The small molecule below binds the protein below.
Small molecule (SMILES): CO[P](=O)(O)O[C@H]1[C@@H](O)[C@H](n2ccc(=O)[nH]c2=O)O[C@@H]1COP(=O)(O)O

Binding-site contacts:
Ligand atom OP1 contacts residue ARG125 of chain 1.C at 2.8 Å (salt-bridge).
Ligand atom O5' contacts residue ARG131 of chain 1.C at 2.9 Å (salt-bridge).
Ligand atom C5 contacts residue ARG125 of chain 1.C at 3.6 Å.
Ligand atom OP2 contacts residue SER77 of chain 1.C at 3.9 Å.
Ligand atom OP2 contacts residue ARG131 of chain 1.C at 3.7 Å.
Ligand atom C5' contacts residue MET76 of chain 1.C at 4.3 Å (hydrophobic).
Ligand atom C4' contacts residue ARG125 of chain 1.C at 4.4 Å.
Ligand atom OP1 contacts residue ARG131 of chain 1.C at 3.3 Å (salt-bridge).
Ligand atom C5' contacts residue ARG131 of chain 1.C at 3.4 Å.
Ligand atom N1 contacts residue ARG125 of chain 1.C at 3.8 Å.
Ligand atom C1' contacts residue ARG125 of chain 1.C at 4.3 Å.
Ligand atom C3' contacts residue ARG125 of chain 1.C at 3.4 Å.
Ligand atom O5' contacts residue ARG125 of chain 1.C at 3.1 Å (salt-bridge).
Ligand atom O4 contacts residue ARG125 of chain 1.C at 4.0 Å.
Ligand atom P contacts residue ARG125 of chain 1.C at 3.8 Å.
Ligand atom P contacts residue ARG131 of chain 1.C at 3.5 Å.
Ligand atom OP3 contacts residue ARG125 of chain 1.C at 2.8 Å.
Ligand atom O3' contacts residue ARG125 of chain 1.C at 4.1 Å.
Ligand atom C5' contacts residue SER77 of chain 1.C at 4.4 Å.
Ligand atom N3 contacts residue ARG125 of chain 1.C at 3.8 Å.
Ligand atom C2' contacts residue ARG125 of chain 1.C at 3.8 Å.
Ligand atom OP2 contacts residue MET76 of chain 1.C at 4.5 Å.
Ligand atom C2 contacts residue ARG125 of chain 1.C at 3.9 Å.
Ligand atom C6 contacts residue ARG125 of chain 1.C at 3.7 Å.
Ligand atom C5' contacts residue ARG125 of chain 1.C at 4.3 Å.
Ligand atom C4 contacts residue ARG125 of chain 1.C at 3.8 Å.
Ligand atom OP3 contacts residue SER77 of chain 1.C at 4.3 Å.
Ligand atom O2 contacts residue ARG125 of chain 1.C at 4.1 Å.

Sequence of chain 1.C:
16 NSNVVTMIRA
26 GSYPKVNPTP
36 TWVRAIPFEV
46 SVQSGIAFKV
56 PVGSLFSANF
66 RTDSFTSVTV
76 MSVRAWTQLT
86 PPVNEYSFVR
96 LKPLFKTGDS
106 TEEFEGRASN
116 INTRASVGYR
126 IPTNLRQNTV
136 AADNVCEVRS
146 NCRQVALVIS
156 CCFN